Binding-site contacts:
Ligand atom N2 contacts residue SER224 of chain 3.A at 3.7 Å.
Ligand atom C3 contacts residue SER224 of chain 3.A at 4.3 Å.
Ligand atom O5 contacts residue ASN170 of chain 2.A at 2.4 Å (h-bond).
Ligand atom O7 contacts residue ARG227 of chain 3.A at 3.1 Å (salt-bridge).
Ligand atom C7 contacts residue ASN170 of chain 2.A at 3.3 Å.
Ligand atom C1 contacts residue ASN170 of chain 2.A at 1.4 Å.
Ligand atom C4 contacts residue ASN170 of chain 2.A at 4.1 Å.
Ligand atom O7 contacts residue ARG225 of chain 3.A at 3.8 Å.
Ligand atom C6 contacts residue THR172 of chain 2.A at 3.6 Å.
Ligand atom C7 contacts residue NAG1 of chain 2.G at 4.4 Å.
Ligand atom C3 contacts residue ARG227 of chain 3.A at 4.5 Å.
Ligand atom N2 contacts residue ASN170 of chain 2.A at 2.6 Å (h-bond).
Ligand atom C2 contacts residue ASN170 of chain 2.A at 2.1 Å.
Ligand atom O3 contacts residue ARG227 of chain 3.A at 4.0 Å.
Ligand atom C8 contacts residue NAG1 of chain 2.G at 3.6 Å.
Ligand atom O5 contacts residue THR172 of chain 2.A at 4.3 Å.
Ligand atom C6 contacts residue ARG227 of chain 3.A at 4.2 Å.
Ligand atom C7 contacts residue ARG227 of chain 3.A at 3.9 Å.
Ligand atom C7 contacts residue SER224 of chain 3.A at 4.3 Å.
Ligand atom C8 contacts residue ILE247 of chain 2.A at 4.2 Å (hydrophobic).
Ligand atom C8 contacts residue PRO226 of chain 3.A at 3.7 Å (hydrophobic).
Ligand atom O5 contacts residue ARG227 of chain 3.A at 4.4 Å.
Ligand atom C4 contacts residue ARG227 of chain 3.A at 4.1 Å.
Ligand atom C5 contacts residue ASN170 of chain 2.A at 3.6 Å.
Ligand atom C8 contacts residue SER224 of chain 3.A at 4.0 Å.
Ligand atom C8 contacts residue ASN170 of chain 2.A at 4.3 Å.
Ligand atom O6 contacts residue ARG227 of chain 3.A at 4.3 Å.
Ligand atom C7 contacts residue PRO226 of chain 3.A at 4.1 Å (hydrophobic).
Ligand atom O7 contacts residue ASN170 of chain 2.A at 3.5 Å (h-bond).
Ligand atom C2 contacts residue ARG227 of chain 3.A at 4.2 Å.
Ligand atom O7 contacts residue PRO226 of chain 3.A at 3.5 Å.
Ligand atom O3 contacts residue SER224 of chain 3.A at 4.3 Å.
Ligand atom C8 contacts residue ARG227 of chain 3.A at 4.1 Å.
Ligand atom C3 contacts residue ASN170 of chain 2.A at 3.5 Å.
Ligand atom C5 contacts residue THR172 of chain 2.A at 4.2 Å.

Sequence of chain 3.A:
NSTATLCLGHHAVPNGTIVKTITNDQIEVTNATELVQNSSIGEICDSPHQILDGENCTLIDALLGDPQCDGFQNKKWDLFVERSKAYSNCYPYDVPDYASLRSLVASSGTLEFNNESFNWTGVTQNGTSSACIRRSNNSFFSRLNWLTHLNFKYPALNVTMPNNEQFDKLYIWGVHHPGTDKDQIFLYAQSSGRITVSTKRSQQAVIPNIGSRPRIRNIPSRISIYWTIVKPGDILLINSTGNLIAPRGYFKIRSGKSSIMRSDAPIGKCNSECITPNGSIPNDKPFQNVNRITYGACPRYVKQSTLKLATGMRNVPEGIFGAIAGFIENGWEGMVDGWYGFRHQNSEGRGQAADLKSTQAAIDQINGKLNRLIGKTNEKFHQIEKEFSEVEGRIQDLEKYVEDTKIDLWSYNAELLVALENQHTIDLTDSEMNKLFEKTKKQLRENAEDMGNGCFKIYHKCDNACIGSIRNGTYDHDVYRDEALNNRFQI

Sequence of chain 2.A:
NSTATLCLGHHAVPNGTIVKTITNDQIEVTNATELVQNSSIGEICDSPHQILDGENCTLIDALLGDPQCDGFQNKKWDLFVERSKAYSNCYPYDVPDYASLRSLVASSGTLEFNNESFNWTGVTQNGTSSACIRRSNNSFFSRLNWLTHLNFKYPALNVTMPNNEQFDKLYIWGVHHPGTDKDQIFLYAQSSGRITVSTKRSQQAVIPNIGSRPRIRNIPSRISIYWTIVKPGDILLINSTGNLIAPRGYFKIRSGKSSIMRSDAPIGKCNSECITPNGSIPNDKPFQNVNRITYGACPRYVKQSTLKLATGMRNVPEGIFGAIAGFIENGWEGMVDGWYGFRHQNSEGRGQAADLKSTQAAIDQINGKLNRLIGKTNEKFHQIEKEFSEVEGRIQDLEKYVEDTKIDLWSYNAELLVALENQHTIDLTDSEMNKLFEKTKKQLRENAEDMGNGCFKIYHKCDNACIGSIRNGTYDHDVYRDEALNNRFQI

A protein and the small-molecule ligand that binds it are described below.
Small molecule (SMILES): CC(=O)N[C@H]1[C@H](O[C@H]2[C@H](O)[C@@H](NC(C)=O)CO[C@@H]2CO)O[C@H](CO)[C@@H](O)[C@@H]1O